Binding-site contacts:
Ligand atom N contacts residue GLU44 of chain 5.A at 2.8 Å (salt-bridge).
Ligand atom CE2 contacts residue VAL40 of chain 5.A at 3.7 Å (hydrophobic).
Ligand atom O contacts residue ASN207 of chain 1.A at 2.8 Å (h-bond).
Ligand atom CZ2 contacts residue ASN207 of chain 1.A at 3.7 Å.
Ligand atom CA contacts residue GLU44 of chain 5.A at 3.5 Å.
Ligand atom O contacts residue VAL205 of chain 1.A at 3.4 Å (h-bond).
Ligand atom CE1 contacts residue ALA42 of chain 1.A at 3.8 Å (hydrophobic).
Ligand atom C contacts residue GLU44 of chain 5.A at 3.4 Å.
Ligand atom N contacts residue GLU44 of chain 5.A at 2.8 Å (salt-bridge).
Ligand atom CD1 contacts residue ASN207 of chain 1.A at 3.4 Å.
Ligand atom CH2 contacts residue ILE37 of chain 5.A at 3.7 Å (hydrophobic).
Ligand atom CH2 contacts residue ARG34 of chain 1.A at 3.4 Å.
Ligand atom CE3 contacts residue LEU41 of chain 5.A at 3.8 Å (hydrophobic).
Ligand atom CA contacts residue VAL205 of chain 1.A at 3.3 Å (hydrophobic).
Ligand atom N contacts residue VAL205 of chain 1.A at 3.0 Å (h-bond).
Ligand atom N contacts residue ASN49 of chain 5.A at 3.6 Å.
Ligand atom CZ2 contacts residue ARG34 of chain 1.A at 3.7 Å.
Ligand atom O contacts residue ALA206 of chain 1.A at 3.2 Å.
Ligand atom CG contacts residue VAL40 of chain 5.A at 3.8 Å (hydrophobic).
Ligand atom CZ2 contacts residue ASN74 of chain 5.A at 3.4 Å.
Ligand atom C contacts residue VAL205 of chain 1.A at 3.6 Å (hydrophobic).
Ligand atom CZ contacts residue ALA42 of chain 1.A at 3.5 Å (hydrophobic).
Ligand atom CE2 contacts residue ASN207 of chain 1.A at 3.5 Å.
Ligand atom CD2 contacts residue VAL40 of chain 5.A at 3.6 Å (hydrophobic).
Ligand atom CD1 contacts residue VAL205 of chain 1.A at 3.8 Å (hydrophobic).
Ligand atom CB contacts residue ASN49 of chain 5.A at 3.9 Å.
Ligand atom CE2 contacts residue GLU45 of chain 1.A at 3.8 Å.
Ligand atom CB contacts residue GLU44 of chain 5.A at 3.4 Å.
Ligand atom CD2 contacts residue LEU41 of chain 1.A at 3.6 Å (hydrophobic).
Ligand atom CD1 contacts residue VAL40 of chain 5.A at 3.8 Å (hydrophobic).
Ligand atom CD1 contacts residue ASN74 of chain 5.A at 3.9 Å.
Ligand atom NE1 contacts residue ASN207 of chain 1.A at 3.6 Å (h-bond).
Ligand atom CA contacts residue GLU44 of chain 5.A at 3.6 Å.
Ligand atom CD2 contacts residue GLU45 of chain 1.A at 3.7 Å.
Ligand atom O contacts residue VAL205 of chain 1.A at 2.9 Å (h-bond).
Ligand atom CZ contacts residue SER38 of chain 1.A at 3.4 Å.
Ligand atom NE1 contacts residue VAL40 of chain 5.A at 3.8 Å.
Ligand atom O contacts residue LYS204 of chain 1.A at 3.9 Å.
Ligand atom O contacts residue ASN207 of chain 1.A at 3.2 Å (h-bond).
Ligand atom NE1 contacts residue ASN74 of chain 5.A at 3.0 Å (h-bond).

Sequence of chain 5.A:
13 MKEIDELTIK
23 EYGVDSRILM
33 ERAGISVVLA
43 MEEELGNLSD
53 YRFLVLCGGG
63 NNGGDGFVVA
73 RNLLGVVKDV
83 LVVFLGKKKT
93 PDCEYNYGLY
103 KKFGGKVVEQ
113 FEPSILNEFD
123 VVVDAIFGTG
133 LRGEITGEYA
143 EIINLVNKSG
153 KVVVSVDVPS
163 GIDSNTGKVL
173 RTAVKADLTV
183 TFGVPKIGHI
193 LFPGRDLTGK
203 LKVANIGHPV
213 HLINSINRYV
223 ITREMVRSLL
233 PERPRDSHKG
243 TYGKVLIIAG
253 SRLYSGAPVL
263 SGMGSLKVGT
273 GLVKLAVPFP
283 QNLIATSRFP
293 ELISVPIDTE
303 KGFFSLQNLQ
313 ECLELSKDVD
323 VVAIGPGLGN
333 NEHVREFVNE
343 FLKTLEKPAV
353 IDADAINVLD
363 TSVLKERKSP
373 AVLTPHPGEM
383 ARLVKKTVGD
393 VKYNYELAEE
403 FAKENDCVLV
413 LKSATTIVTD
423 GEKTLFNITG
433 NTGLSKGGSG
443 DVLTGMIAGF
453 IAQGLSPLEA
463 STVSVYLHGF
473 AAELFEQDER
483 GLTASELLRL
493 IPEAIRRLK

The small molecule below binds the protein below.
Small molecule (SMILES): CC(C)C[C@H](NC(=O)[C@H](CC1=c2ccccc2=NC1)NC(=O)[C@H](C)NC(=O)[C@H](C)N)C(=O)N[C@@H](Cc1ccccc1)C(=O)N[C@@H](CCC(=O)O)C(=O)N[C@@H](C)C=O

Sequence of chain 1.A:
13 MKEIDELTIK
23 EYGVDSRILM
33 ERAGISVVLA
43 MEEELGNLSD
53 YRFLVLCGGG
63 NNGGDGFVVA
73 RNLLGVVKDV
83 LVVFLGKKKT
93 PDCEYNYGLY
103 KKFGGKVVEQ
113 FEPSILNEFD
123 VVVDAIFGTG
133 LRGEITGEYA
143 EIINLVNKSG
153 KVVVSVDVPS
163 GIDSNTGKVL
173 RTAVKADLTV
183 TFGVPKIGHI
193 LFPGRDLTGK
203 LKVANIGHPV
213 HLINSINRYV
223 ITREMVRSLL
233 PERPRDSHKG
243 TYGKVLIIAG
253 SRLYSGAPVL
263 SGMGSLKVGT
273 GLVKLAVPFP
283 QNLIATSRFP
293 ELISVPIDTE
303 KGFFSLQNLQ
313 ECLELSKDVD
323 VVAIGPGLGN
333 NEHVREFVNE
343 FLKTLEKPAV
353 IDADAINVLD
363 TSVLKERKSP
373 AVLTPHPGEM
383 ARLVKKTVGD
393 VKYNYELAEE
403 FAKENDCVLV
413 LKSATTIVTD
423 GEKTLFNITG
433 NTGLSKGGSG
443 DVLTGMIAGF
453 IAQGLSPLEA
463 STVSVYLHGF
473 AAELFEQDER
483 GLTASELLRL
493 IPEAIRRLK